Binding-site contacts:
Ligand atom C2 contacts residue HIS492 of chain 1.A at 3.3 Å.
Ligand atom O1A contacts residue ARG500 of chain 1.A at 3.4 Å (salt-bridge).
Ligand atom C4' contacts residue GLN517 of chain 1.A at 4.0 Å.
Ligand atom C2 contacts residue ASP502 of chain 1.A at 3.5 Å.
Ligand atom N6 contacts residue VAL510 of chain 1.A at 3.6 Å.
Ligand atom C8 contacts residue LEU520 of chain 1.A at 3.9 Å (hydrophobic).
Ligand atom N7 contacts residue LEU520 of chain 1.A at 4.2 Å.
Ligand atom C5 contacts residue GLY521 of chain 1.A at 4.0 Å.
Ligand atom C6 contacts residue VAL510 of chain 1.A at 3.7 Å (hydrophobic).
Ligand atom N7 contacts residue VAL510 of chain 1.A at 3.2 Å.
Ligand atom O3G contacts residue ARG500 of chain 1.A at 4.2 Å.
Ligand atom O2' contacts residue GLN519 of chain 1.A at 2.6 Å (h-bond).
Ligand atom C5' contacts residue GLN517 of chain 1.A at 3.9 Å.
Ligand atom C6 contacts residue HIS492 of chain 1.A at 3.8 Å.
Ligand atom C2' contacts residue GLN517 of chain 1.A at 3.7 Å.
Ligand atom PA contacts residue ARG500 of chain 1.A at 4.2 Å.
Ligand atom O4' contacts residue GLN517 of chain 1.A at 4.2 Å.
Ligand atom O2A contacts residue ARG500 of chain 1.A at 3.9 Å.
Ligand atom C8 contacts residue GLY521 of chain 1.A at 3.1 Å.
Ligand atom C6 contacts residue ASP502 of chain 1.A at 4.0 Å.
Ligand atom C2 contacts residue ARG500 of chain 1.A at 3.3 Å.
Ligand atom O2G contacts residue ARG500 of chain 1.A at 3.7 Å.
Ligand atom N9 contacts residue GLN519 of chain 1.A at 4.2 Å.
Ligand atom N7 contacts residue GLY521 of chain 1.A at 3.2 Å (h-bond).
Ligand atom C8 contacts residue GLN519 of chain 1.A at 3.3 Å.
Ligand atom N3 contacts residue HIS492 of chain 1.A at 3.2 Å (h-bond).
Ligand atom N7 contacts residue GLN519 of chain 1.A at 4.1 Å.
Ligand atom N3 contacts residue ARG500 of chain 1.A at 3.9 Å.
Ligand atom C2' contacts residue GLN519 of chain 1.A at 3.6 Å.
Ligand atom C5 contacts residue HIS492 of chain 1.A at 4.0 Å.
Ligand atom N9 contacts residue GLY521 of chain 1.A at 3.7 Å.
Ligand atom N1 contacts residue ASP502 of chain 1.A at 3.1 Å (salt-bridge).
Ligand atom O3' contacts residue GLN519 of chain 1.A at 4.1 Å.
Ligand atom N1 contacts residue HIS492 of chain 1.A at 3.5 Å.
Ligand atom C3' contacts residue GLN517 of chain 1.A at 3.4 Å.
Ligand atom C5 contacts residue VAL510 of chain 1.A at 3.5 Å (hydrophobic).
Ligand atom C8 contacts residue VAL510 of chain 1.A at 3.5 Å (hydrophobic).
Ligand atom C4 contacts residue HIS492 of chain 1.A at 3.7 Å.
Ligand atom N6 contacts residue GLN507 of chain 1.A at 3.7 Å.
Ligand atom N6 contacts residue TYR506 of chain 1.A at 3.9 Å.

A protein and the small-molecule ligand that binds it are described below.
Small molecule (SMILES): Nc1ncnc2c1ncn2[C@@H]1O[C@H](CO[P](=O)(O)O[P](=O)(O)NP(=O)(O)O)[C@@H](O)[C@H]1O

Sequence of chain 1.A:
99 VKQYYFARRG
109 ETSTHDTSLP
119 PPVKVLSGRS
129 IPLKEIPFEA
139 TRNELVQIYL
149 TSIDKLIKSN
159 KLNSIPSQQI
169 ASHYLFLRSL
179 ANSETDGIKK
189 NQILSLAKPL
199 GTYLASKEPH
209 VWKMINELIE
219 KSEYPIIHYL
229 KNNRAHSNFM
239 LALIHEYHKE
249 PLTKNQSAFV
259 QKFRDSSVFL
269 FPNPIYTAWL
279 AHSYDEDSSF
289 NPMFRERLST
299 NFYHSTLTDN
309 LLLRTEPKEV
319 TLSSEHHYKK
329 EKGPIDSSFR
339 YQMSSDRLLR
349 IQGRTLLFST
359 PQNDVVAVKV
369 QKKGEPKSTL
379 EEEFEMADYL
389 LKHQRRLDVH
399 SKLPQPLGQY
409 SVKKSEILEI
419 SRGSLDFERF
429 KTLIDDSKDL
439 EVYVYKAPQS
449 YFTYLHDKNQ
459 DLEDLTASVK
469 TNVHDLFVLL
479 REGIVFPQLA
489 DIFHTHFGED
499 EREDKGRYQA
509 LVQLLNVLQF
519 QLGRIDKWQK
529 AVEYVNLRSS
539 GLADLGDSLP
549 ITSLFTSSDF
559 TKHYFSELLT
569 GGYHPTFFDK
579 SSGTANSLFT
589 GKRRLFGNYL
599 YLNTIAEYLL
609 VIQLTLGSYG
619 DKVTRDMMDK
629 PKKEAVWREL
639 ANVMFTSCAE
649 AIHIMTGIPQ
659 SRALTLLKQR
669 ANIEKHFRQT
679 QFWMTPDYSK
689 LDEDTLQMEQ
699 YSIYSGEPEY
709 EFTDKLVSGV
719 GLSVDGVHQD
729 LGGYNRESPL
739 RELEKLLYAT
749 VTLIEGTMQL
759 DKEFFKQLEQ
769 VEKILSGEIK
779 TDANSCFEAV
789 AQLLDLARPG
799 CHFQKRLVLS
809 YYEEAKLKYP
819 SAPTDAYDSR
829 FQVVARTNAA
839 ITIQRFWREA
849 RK